A small-molecule ligand and the protein it binds are described below.
Small molecule (SMILES): CC(=O)N[C@@H]1[C@@H](O)[C@H](O)[C@@H](CO)O[C@H]1O

Binding-site contacts:
Ligand atom C8 contacts residue GLY1129 of chain 1.A at 3.4 Å.
Ligand atom C2 contacts residue ASP794 of chain 1.B at 4.0 Å.
Ligand atom O7 contacts residue ASN707 of chain 1.A at 3.2 Å (h-bond).
Ligand atom C1 contacts residue ASP794 of chain 1.B at 3.6 Å.
Ligand atom O5 contacts residue ASN707 of chain 1.A at 2.3 Å (h-bond).
Ligand atom C7 contacts residue ASN707 of chain 1.A at 3.3 Å.
Ligand atom C2 contacts residue ASN707 of chain 1.A at 2.5 Å.
Ligand atom C8 contacts residue ILE1128 of chain 1.A at 4.2 Å (hydrophobic).
Ligand atom O7 contacts residue ASP794 of chain 1.B at 3.8 Å.
Ligand atom C5 contacts residue ASN707 of chain 1.A at 3.7 Å.
Ligand atom C3 contacts residue ASN707 of chain 1.A at 3.8 Å.
Ligand atom O5 contacts residue ASP794 of chain 1.B at 3.7 Å.
Ligand atom N2 contacts residue ASN707 of chain 1.A at 3.0 Å (h-bond).
Ligand atom O7 contacts residue ILE1128 of chain 1.A at 4.5 Å.
Ligand atom C1 contacts residue ASN707 of chain 1.A at 1.4 Å.
Ligand atom C4 contacts residue ASN707 of chain 1.A at 4.2 Å.

Sequence of chain 1.B:
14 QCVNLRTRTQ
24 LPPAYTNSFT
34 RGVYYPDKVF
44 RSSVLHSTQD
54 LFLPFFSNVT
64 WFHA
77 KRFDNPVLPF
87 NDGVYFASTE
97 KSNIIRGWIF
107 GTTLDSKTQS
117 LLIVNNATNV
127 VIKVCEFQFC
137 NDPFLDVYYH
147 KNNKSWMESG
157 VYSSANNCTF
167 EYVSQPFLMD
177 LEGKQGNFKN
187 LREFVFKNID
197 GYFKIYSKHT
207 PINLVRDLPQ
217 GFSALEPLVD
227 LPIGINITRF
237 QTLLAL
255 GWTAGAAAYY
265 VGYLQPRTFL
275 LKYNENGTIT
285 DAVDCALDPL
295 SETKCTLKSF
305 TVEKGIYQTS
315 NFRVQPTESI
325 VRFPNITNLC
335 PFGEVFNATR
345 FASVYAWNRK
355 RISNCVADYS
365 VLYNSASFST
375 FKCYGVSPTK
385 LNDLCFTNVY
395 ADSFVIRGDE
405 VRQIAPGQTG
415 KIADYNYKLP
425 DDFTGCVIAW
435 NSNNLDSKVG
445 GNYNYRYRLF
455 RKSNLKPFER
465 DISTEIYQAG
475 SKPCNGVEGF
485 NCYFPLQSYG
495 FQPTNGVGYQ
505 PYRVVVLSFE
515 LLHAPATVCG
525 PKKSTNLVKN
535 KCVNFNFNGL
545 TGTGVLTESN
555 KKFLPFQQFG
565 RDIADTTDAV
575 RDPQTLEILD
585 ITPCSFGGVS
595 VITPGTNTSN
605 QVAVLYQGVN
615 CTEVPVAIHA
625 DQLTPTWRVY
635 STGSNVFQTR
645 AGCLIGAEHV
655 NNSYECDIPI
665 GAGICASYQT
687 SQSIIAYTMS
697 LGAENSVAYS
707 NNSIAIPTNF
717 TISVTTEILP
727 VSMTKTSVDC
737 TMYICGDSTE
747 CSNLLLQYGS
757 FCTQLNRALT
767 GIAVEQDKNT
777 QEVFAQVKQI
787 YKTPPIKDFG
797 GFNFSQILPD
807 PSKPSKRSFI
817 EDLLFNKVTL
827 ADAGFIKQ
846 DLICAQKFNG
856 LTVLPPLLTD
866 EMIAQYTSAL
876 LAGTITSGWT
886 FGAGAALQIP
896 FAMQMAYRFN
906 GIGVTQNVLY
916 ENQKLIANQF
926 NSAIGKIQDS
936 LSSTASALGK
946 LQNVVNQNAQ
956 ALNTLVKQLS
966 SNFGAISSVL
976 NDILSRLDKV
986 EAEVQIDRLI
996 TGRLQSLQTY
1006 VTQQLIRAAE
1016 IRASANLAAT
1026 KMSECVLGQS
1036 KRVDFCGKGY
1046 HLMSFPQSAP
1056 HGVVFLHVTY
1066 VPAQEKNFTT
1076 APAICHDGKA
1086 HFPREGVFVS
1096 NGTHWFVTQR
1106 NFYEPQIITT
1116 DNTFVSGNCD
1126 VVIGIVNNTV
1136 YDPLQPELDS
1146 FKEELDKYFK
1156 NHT

Sequence of chain 1.A:
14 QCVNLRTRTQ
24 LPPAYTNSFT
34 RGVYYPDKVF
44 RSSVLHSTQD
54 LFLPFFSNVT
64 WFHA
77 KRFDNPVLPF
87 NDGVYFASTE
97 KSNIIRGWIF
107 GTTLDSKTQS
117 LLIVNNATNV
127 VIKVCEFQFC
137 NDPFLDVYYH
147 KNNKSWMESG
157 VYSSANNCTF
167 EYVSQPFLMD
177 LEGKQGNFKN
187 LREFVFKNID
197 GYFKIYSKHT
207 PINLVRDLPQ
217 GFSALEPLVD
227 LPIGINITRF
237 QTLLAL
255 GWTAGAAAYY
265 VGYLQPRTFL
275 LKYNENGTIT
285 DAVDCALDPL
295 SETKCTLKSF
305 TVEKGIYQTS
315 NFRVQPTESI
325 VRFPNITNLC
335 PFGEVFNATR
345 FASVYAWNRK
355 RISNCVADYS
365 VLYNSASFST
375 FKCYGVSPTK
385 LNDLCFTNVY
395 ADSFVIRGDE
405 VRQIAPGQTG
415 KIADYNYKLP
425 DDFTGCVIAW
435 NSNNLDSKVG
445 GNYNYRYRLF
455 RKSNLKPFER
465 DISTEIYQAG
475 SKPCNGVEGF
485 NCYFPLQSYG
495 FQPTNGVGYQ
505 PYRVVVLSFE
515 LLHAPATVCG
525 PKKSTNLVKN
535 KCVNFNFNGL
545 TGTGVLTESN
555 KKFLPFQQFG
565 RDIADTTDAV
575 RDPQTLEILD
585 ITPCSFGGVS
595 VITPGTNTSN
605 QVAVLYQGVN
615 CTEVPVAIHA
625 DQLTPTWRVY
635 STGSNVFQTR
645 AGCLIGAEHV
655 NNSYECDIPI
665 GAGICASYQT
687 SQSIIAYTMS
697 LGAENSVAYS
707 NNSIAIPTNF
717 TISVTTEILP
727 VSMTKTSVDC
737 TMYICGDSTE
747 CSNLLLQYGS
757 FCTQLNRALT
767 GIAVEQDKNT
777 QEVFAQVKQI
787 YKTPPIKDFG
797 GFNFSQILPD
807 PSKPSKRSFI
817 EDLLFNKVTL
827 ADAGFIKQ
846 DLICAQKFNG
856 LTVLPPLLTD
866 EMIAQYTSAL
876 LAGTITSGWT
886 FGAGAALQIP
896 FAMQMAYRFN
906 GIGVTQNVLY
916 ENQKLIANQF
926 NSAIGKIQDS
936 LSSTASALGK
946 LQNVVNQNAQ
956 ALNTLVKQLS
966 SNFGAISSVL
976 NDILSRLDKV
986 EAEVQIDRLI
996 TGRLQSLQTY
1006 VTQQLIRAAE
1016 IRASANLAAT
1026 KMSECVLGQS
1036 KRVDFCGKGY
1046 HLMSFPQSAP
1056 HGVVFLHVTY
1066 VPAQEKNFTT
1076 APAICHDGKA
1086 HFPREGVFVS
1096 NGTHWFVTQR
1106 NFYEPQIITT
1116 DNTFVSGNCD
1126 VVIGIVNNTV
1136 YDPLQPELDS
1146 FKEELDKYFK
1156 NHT